Binding-site contacts:
Ligand atom N1 contacts residue TRP688 of chain 1.B at 3.5 Å.
Ligand atom PB contacts residue CYS717 of chain 1.B at 4.0 Å.
Ligand atom C2 contacts residue SER405 of chain 1.B at 3.2 Å.
Ligand atom O2B contacts residue LYS719 of chain 1.B at 2.6 Å (salt-bridge).
Ligand atom O2G contacts residue GLN775 of chain 1.B at 3.6 Å (h-bond).
Ligand atom O1B contacts residue LYS719 of chain 1.B at 4.0 Å.
Ligand atom C5' contacts residue SER721 of chain 1.B at 3.8 Å.
Ligand atom O2A contacts residue SER720 of chain 1.B at 3.9 Å.
Ligand atom N1 contacts residue SER405 of chain 1.B at 3.1 Å.
Ligand atom N6 contacts residue TRP688 of chain 1.B at 3.5 Å.
Ligand atom N3 contacts residue TRP688 of chain 1.B at 3.7 Å.
Ligand atom O4' contacts residue TRP688 of chain 1.B at 3.7 Å.
Ligand atom C4 contacts residue TRP688 of chain 1.B at 3.8 Å (hydrophobic).
Ligand atom N6 contacts residue THR404 of chain 1.B at 3.0 Å.
Ligand atom PA contacts residue SER721 of chain 1.B at 3.6 Å.
Ligand atom C5 contacts residue TRP688 of chain 1.B at 3.5 Å (hydrophobic).
Ligand atom S1G contacts residue SER720 of chain 1.B at 3.2 Å (h-bond).
Ligand atom O1B contacts residue VAL715 of chain 1.B at 3.7 Å.
Ligand atom PB contacts residue GLY716 of chain 1.B at 3.9 Å.
Ligand atom O1A contacts residue GLY718 of chain 1.B at 3.7 Å.
Ligand atom PB contacts residue LYS719 of chain 1.B at 3.9 Å.
Ligand atom O1B contacts residue GLY716 of chain 1.B at 2.6 Å (h-bond).
Ligand atom O3B contacts residue LYS719 of chain 1.B at 3.8 Å.
Ligand atom O2G contacts residue SER720 of chain 1.B at 3.8 Å.
Ligand atom C6 contacts residue TRP688 of chain 1.B at 3.3 Å (hydrophobic).
Ligand atom O2G contacts residue LYS719 of chain 1.B at 3.8 Å.
Ligand atom O2B contacts residue SER720 of chain 1.B at 3.9 Å.
Ligand atom O1B contacts residue CYS717 of chain 1.B at 3.6 Å (h-bond).
Ligand atom N1 contacts residue THR404 of chain 1.B at 3.7 Å.
Ligand atom S1G contacts residue GLN775 of chain 1.B at 2.7 Å (h-bond).
Ligand atom O5' contacts residue SER721 of chain 1.B at 3.7 Å.
Ligand atom O2B contacts residue GLY718 of chain 1.B at 2.7 Å (h-bond).
Ligand atom O1A contacts residue SER720 of chain 1.B at 4.0 Å.
Ligand atom C2 contacts residue TRP688 of chain 1.B at 3.6 Å (hydrophobic).
Ligand atom O2B contacts residue CYS717 of chain 1.B at 3.3 Å (h-bond).
Ligand atom O3A contacts residue GLY716 of chain 1.B at 3.9 Å.
Ligand atom O3B contacts residue SER720 of chain 1.B at 3.5 Å (h-bond).
Ligand atom PG contacts residue SER720 of chain 1.B at 3.7 Å.
Ligand atom N7 contacts residue TRP688 of chain 1.B at 3.7 Å.
Ligand atom O1A contacts residue SER721 of chain 1.B at 2.4 Å (h-bond).

Sequence of chain 1.B:
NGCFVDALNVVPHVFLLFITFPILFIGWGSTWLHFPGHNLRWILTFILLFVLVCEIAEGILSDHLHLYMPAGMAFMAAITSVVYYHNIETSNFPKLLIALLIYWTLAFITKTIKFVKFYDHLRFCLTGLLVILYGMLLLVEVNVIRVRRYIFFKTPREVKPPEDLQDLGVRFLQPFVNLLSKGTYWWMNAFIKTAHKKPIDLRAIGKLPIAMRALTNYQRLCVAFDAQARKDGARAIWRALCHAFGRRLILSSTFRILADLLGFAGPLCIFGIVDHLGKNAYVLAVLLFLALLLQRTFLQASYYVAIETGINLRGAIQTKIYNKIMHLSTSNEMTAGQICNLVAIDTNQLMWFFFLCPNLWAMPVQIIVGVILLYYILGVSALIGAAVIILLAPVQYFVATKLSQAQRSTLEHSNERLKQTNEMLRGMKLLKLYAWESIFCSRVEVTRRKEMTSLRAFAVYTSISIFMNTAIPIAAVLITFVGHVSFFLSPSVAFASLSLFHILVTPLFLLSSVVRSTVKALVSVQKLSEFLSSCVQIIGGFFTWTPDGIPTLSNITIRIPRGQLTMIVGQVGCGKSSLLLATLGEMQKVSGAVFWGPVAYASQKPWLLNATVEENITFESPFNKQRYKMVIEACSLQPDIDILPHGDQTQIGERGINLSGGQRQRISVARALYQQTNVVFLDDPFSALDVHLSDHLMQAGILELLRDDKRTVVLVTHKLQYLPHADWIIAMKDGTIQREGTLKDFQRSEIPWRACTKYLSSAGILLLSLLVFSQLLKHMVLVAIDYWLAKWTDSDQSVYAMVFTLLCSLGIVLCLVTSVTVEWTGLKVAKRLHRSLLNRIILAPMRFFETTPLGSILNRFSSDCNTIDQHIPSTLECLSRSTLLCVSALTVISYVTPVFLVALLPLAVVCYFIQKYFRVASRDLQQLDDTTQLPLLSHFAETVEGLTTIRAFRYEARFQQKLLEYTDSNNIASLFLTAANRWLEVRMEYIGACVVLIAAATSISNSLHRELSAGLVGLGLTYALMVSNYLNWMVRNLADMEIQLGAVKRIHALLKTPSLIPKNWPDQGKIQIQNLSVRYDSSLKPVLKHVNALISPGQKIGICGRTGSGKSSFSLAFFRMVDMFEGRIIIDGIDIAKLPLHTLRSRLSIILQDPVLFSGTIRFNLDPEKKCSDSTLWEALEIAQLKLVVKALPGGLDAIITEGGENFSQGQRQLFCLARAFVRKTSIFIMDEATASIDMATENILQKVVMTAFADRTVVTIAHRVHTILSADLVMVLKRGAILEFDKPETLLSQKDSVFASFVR

This protein binds this small molecule.
Small molecule (SMILES): Nc1ncnc2c1ncn2[C@@H]1O[C@H](COP(=O)(O)OP(=O)(O)OP(O)(O)=S)[C@@H](O)[C@H]1O